Sequence of chain 1.B:
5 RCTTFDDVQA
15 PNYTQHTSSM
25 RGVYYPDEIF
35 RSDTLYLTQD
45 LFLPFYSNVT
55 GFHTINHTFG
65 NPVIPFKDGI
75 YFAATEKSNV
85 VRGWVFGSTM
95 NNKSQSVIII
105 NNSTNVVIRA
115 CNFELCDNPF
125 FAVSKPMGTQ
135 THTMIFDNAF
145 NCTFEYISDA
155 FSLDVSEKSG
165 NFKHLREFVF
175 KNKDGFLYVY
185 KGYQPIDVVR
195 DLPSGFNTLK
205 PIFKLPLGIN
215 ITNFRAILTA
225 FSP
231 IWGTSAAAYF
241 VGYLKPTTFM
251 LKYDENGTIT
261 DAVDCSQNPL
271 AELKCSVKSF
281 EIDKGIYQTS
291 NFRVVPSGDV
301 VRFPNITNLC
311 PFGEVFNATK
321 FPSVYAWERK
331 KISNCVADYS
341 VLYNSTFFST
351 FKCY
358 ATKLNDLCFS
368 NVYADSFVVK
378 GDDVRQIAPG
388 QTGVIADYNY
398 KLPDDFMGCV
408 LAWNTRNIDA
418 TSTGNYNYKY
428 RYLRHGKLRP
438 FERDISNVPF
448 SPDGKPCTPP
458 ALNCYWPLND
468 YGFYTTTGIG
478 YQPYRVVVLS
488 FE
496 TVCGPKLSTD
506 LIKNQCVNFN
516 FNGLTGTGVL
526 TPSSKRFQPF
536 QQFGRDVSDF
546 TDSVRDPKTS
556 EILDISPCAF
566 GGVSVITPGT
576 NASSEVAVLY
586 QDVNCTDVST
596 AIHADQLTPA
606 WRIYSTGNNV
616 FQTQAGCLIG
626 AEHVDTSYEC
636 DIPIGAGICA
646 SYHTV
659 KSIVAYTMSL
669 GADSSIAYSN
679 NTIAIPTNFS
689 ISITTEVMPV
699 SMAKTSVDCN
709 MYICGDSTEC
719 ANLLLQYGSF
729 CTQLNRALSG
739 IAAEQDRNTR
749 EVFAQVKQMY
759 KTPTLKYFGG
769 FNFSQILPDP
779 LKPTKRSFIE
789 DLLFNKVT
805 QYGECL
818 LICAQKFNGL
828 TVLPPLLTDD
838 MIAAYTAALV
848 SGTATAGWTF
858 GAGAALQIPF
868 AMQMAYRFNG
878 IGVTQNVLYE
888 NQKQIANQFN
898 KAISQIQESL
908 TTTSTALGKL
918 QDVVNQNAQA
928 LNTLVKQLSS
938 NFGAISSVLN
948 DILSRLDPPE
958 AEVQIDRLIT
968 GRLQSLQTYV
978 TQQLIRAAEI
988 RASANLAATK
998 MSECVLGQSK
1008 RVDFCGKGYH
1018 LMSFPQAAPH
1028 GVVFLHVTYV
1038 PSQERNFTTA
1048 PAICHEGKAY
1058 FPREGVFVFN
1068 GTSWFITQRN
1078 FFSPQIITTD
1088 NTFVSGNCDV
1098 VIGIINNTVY

This protein binds this small molecule.
Small molecule (SMILES): CC(=O)N[C@H]1[C@H](O[C@H]2[C@H](O)[C@@H](NC(C)=O)CO[C@@H]2CO)O[C@H](CO)[C@@H](O[C@@H]2O[C@H](CO)[C@@H](O)[C@H](O)[C@@H]2O)[C@@H]1O

Binding-site contacts:
Ligand atom O5 contacts residue PHE687 of chain 1.B at 4.4 Å.
Ligand atom C2 contacts residue ASN686 of chain 1.B at 2.5 Å.
Ligand atom C5 contacts residue ASN686 of chain 1.B at 3.7 Å.
Ligand atom C5 contacts residue GLN891 of chain 1.B at 4.1 Å.
Ligand atom O7 contacts residue GLN1040 of chain 1.B at 4.0 Å.
Ligand atom N2 contacts residue ASN686 of chain 1.B at 2.9 Å (h-bond).
Ligand atom O7 contacts residue GLN891 of chain 1.B at 3.5 Å.
Ligand atom C2 contacts residue GLN891 of chain 1.B at 4.5 Å.
Ligand atom C4 contacts residue ASN686 of chain 1.B at 4.2 Å.
Ligand atom O5 contacts residue ASN686 of chain 1.B at 2.4 Å (h-bond).
Ligand atom C7 contacts residue ASN686 of chain 1.B at 3.5 Å.
Ligand atom O7 contacts residue ASN894 of chain 1.B at 4.3 Å.
Ligand atom C3 contacts residue ASN686 of chain 1.B at 3.8 Å.
Ligand atom C6 contacts residue GLN895 of chain 1.B at 3.4 Å.
Ligand atom O6 contacts residue GLN895 of chain 1.B at 3.1 Å (h-bond).
Ligand atom O6 contacts residue PHE687 of chain 1.B at 3.5 Å (h-bond).
Ligand atom C7 contacts residue GLN1040 of chain 1.B at 4.5 Å.
Ligand atom C1 contacts residue ASN686 of chain 1.B at 1.4 Å.
Ligand atom C7 contacts residue GLN891 of chain 1.B at 4.2 Å.
Ligand atom O7 contacts residue ASN686 of chain 1.B at 3.8 Å.
Ligand atom C8 contacts residue ASN894 of chain 1.B at 3.9 Å.
Ligand atom O6 contacts residue ASN686 of chain 1.B at 4.3 Å.
Ligand atom O4 contacts residue GLN891 of chain 1.B at 3.8 Å.
Ligand atom C8 contacts residue GLN895 of chain 1.B at 4.1 Å.